Binding-site contacts:
Ligand atom C18 contacts residue THR176 of chain 1.A at 3.9 Å.
Ligand atom O02 contacts residue GLY89 of chain 1.A at 3.2 Å (h-bond).
Ligand atom O02 contacts residue ALA47 of chain 1.A at 3.6 Å.
Ligand atom O20 contacts residue ASN43 of chain 1.A at 3.7 Å.
Ligand atom C18 contacts residue ASP85 of chain 1.A at 3.5 Å.
Ligand atom O19 contacts residue THR176 of chain 1.A at 3.6 Å.
Ligand atom O20 contacts residue VAL178 of chain 1.A at 3.5 Å.
Ligand atom CL1 contacts residue PHE130 of chain 1.A at 3.4 Å.
Ligand atom C17 contacts residue ASN43 of chain 1.A at 3.8 Å.
Ligand atom C09 contacts residue ASN43 of chain 1.A at 3.5 Å.
Ligand atom C05 contacts residue ALA47 of chain 1.A at 3.7 Å (hydrophobic).
Ligand atom C13 contacts residue LEU99 of chain 1.A at 3.4 Å (hydrophobic).
Ligand atom O02 contacts residue MET90 of chain 1.A at 3.4 Å.
Ligand atom C27 contacts residue ALA47 of chain 1.A at 3.1 Å (hydrophobic).
Ligand atom C12 contacts residue LEU99 of chain 1.A at 3.3 Å (hydrophobic).
Ligand atom C16 contacts residue ASN43 of chain 1.A at 3.5 Å.
Ligand atom C23 contacts residue ASN43 of chain 1.A at 3.4 Å.
Ligand atom O20 contacts residue LEU40 of chain 1.A at 3.6 Å.
Ligand atom C10 contacts residue ASN43 of chain 1.A at 3.6 Å.
Ligand atom C15 contacts residue ASN43 of chain 1.A at 3.8 Å.
Ligand atom N08 contacts residue ILE88 of chain 1.A at 3.6 Å.
Ligand atom CL1 contacts residue ASN43 of chain 1.A at 3.5 Å.
Ligand atom N01 contacts residue THR176 of chain 1.A at 3.3 Å (h-bond).
Ligand atom C17 contacts residue SER44 of chain 1.A at 3.8 Å.
Ligand atom O02 contacts residue ILE88 of chain 1.A at 3.5 Å.
Ligand atom C06 contacts residue MET90 of chain 1.A at 3.9 Å (hydrophobic).
Ligand atom C12 contacts residue GLY100 of chain 1.A at 3.5 Å.
Ligand atom C27 contacts residue ASP46 of chain 1.A at 3.3 Å.
Ligand atom C03 contacts residue ILE88 of chain 1.A at 3.9 Å (hydrophobic).
Ligand atom O19 contacts residue ALA47 of chain 1.A at 3.2 Å.
Ligand atom N01 contacts residue GLY89 of chain 1.A at 3.9 Å.
Ligand atom O19 contacts residue SER44 of chain 1.A at 3.7 Å.
Ligand atom C17 contacts residue ASP85 of chain 1.A at 3.5 Å.
Ligand atom N01 contacts residue ALA47 of chain 1.A at 3.5 Å.
Ligand atom N01 contacts residue MET90 of chain 1.A at 3.6 Å.
Ligand atom C03 contacts residue MET90 of chain 1.A at 3.6 Å (hydrophobic).
Ligand atom C05 contacts residue MET90 of chain 1.A at 3.9 Å (hydrophobic).
Ligand atom C14 contacts residue MET90 of chain 1.A at 3.5 Å (hydrophobic).
Ligand atom O26 contacts residue LYS50 of chain 1.A at 3.7 Å.
Ligand atom O19 contacts residue ASP85 of chain 1.A at 2.6 Å (salt-bridge).

Sequence of chain 1.A:
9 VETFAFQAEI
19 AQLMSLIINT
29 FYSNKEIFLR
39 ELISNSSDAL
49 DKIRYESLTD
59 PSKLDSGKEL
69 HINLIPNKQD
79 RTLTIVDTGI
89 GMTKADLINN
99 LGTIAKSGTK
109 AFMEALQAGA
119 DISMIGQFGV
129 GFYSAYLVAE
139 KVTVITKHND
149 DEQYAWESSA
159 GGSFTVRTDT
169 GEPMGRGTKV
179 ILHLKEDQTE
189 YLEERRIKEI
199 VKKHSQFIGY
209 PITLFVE

This small molecule binds to this protein.
Small molecule (SMILES): CCC(=O)Nc1onc(-c2cc(Cl)c(O)cc2O)c1-c1ccc(OC)cc1